Binding-site contacts:
Ligand atom C3 contacts residue ASN62 of chain 1.E at 3.8 Å.
Ligand atom O3 contacts residue PRO59 of chain 1.E at 3.9 Å.
Ligand atom O7 contacts residue PRO59 of chain 1.E at 4.1 Å.
Ligand atom C1 contacts residue ASN62 of chain 1.E at 1.4 Å.
Ligand atom O7 contacts residue PRO60 of chain 1.E at 2.9 Å (h-bond).
Ligand atom O7 contacts residue ASN55 of chain 1.E at 4.3 Å.
Ligand atom C2 contacts residue PRO60 of chain 1.E at 4.1 Å (hydrophobic).
Ligand atom N2 contacts residue PRO60 of chain 1.E at 2.9 Å (h-bond).
Ligand atom C1 contacts residue PRO60 of chain 1.E at 4.3 Å (hydrophobic).
Ligand atom C2 contacts residue ASN62 of chain 1.E at 2.5 Å.
Ligand atom O7 contacts residue ASN62 of chain 1.E at 4.3 Å.
Ligand atom C5 contacts residue ASN62 of chain 1.E at 3.7 Å.
Ligand atom N2 contacts residue PRO59 of chain 1.E at 4.2 Å.
Ligand atom O7 contacts residue VAL61 of chain 1.E at 4.2 Å.
Ligand atom C7 contacts residue PRO60 of chain 1.E at 3.3 Å (hydrophobic).
Ligand atom C4 contacts residue ASN62 of chain 1.E at 4.2 Å.
Ligand atom C7 contacts residue ASN62 of chain 1.E at 3.4 Å.
Ligand atom O5 contacts residue ASN62 of chain 1.E at 2.4 Å (h-bond).
Ligand atom C8 contacts residue ASN62 of chain 1.E at 3.6 Å.
Ligand atom N2 contacts residue ASN62 of chain 1.E at 2.9 Å (h-bond).
Ligand atom C7 contacts residue PRO59 of chain 1.E at 4.5 Å (hydrophobic).

This small molecule binds to this protein.
Small molecule (SMILES): CC(=O)N[C@@H]1[C@@H](O)[C@H](O)[C@@H](CO)O[C@H]1O

Sequence of chain 1.E:
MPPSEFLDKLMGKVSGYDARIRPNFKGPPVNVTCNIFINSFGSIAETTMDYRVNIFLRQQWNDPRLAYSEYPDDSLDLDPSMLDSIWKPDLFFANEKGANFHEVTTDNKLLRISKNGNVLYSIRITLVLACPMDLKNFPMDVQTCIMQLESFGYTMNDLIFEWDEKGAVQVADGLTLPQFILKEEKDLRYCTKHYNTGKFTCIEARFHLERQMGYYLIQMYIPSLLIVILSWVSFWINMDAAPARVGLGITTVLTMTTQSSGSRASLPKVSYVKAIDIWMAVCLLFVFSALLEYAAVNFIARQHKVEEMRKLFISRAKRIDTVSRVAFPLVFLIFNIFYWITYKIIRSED